Binding-site contacts:
Ligand atom O5 contacts residue ARG74 of chain 1.A at 2.9 Å (salt-bridge).
Ligand atom C6 contacts residue ASN71 of chain 1.A at 3.2 Å.
Ligand atom C2 contacts residue ASN70 of chain 1.A at 2.5 Å.
Ligand atom O5 contacts residue ASN70 of chain 1.A at 2.3 Å (h-bond).
Ligand atom O5 contacts residue ASN71 of chain 1.A at 2.8 Å (h-bond).
Ligand atom C5 contacts residue ARG74 of chain 1.A at 3.5 Å.
Ligand atom C3 contacts residue ASN70 of chain 1.A at 3.9 Å.
Ligand atom C8 contacts residue LEU361 of chain 1.A at 3.7 Å (hydrophobic).
Ligand atom C1 contacts residue ASN71 of chain 1.A at 3.4 Å.
Ligand atom O5 contacts residue ASN71 of chain 1.A at 2.8 Å (h-bond).
Ligand atom C1 contacts residue ASN71 of chain 1.A at 3.7 Å.
Ligand atom C2 contacts residue ARG74 of chain 1.A at 3.8 Å.
Ligand atom N2 contacts residue LEU361 of chain 1.A at 4.3 Å.
Ligand atom O4 contacts residue ARG74 of chain 1.A at 2.8 Å (salt-bridge).
Ligand atom C1 contacts residue ARG74 of chain 1.A at 3.6 Å.
Ligand atom C5 contacts residue ASN71 of chain 1.A at 3.4 Å.
Ligand atom C7 contacts residue LEU361 of chain 1.A at 4.3 Å (hydrophobic).
Ligand atom C5 contacts residue ASN71 of chain 1.A at 3.7 Å.
Ligand atom O6 contacts residue ASN71 of chain 1.A at 3.6 Å.
Ligand atom C6 contacts residue ASN70 of chain 1.A at 4.3 Å.
Ligand atom C1 contacts residue ASN70 of chain 1.A at 1.4 Å.
Ligand atom C4 contacts residue ASN70 of chain 1.A at 4.2 Å.
Ligand atom C6 contacts residue ARG74 of chain 1.A at 3.5 Å.
Ligand atom C7 contacts residue ASN70 of chain 1.A at 3.6 Å.
Ligand atom N2 contacts residue ASN70 of chain 1.A at 3.1 Å (h-bond).
Ligand atom C6 contacts residue ASN71 of chain 1.A at 3.9 Å.
Ligand atom C5 contacts residue ASN70 of chain 1.A at 3.6 Å.
Ligand atom C3 contacts residue ARG74 of chain 1.A at 4.3 Å.
Ligand atom O7 contacts residue ASN70 of chain 1.A at 3.7 Å.
Ligand atom C4 contacts residue ARG74 of chain 1.A at 3.7 Å.

Sequence of chain 1.A:
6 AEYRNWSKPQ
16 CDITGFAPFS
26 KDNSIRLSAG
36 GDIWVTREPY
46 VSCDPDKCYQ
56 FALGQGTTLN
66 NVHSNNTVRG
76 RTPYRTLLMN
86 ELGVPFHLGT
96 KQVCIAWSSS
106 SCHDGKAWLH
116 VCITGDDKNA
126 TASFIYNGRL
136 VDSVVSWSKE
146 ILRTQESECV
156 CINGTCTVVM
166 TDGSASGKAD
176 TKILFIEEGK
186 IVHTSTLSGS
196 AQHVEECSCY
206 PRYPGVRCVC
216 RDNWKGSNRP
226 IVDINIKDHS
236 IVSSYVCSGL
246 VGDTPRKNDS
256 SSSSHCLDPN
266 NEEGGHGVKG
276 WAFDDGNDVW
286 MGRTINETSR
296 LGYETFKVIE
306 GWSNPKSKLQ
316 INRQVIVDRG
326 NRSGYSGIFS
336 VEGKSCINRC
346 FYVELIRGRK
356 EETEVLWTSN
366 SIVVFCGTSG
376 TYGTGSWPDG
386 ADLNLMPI

The small molecule below binds the protein below.
Small molecule (SMILES): CC(=O)N[C@H]1CO[C@H](CO[C@@H]2O[C@@H](C)[C@@H](O)[C@@H](O)[C@@H]2O)[C@@H](O)[C@@H]1O